Sequence of chain 1.K:
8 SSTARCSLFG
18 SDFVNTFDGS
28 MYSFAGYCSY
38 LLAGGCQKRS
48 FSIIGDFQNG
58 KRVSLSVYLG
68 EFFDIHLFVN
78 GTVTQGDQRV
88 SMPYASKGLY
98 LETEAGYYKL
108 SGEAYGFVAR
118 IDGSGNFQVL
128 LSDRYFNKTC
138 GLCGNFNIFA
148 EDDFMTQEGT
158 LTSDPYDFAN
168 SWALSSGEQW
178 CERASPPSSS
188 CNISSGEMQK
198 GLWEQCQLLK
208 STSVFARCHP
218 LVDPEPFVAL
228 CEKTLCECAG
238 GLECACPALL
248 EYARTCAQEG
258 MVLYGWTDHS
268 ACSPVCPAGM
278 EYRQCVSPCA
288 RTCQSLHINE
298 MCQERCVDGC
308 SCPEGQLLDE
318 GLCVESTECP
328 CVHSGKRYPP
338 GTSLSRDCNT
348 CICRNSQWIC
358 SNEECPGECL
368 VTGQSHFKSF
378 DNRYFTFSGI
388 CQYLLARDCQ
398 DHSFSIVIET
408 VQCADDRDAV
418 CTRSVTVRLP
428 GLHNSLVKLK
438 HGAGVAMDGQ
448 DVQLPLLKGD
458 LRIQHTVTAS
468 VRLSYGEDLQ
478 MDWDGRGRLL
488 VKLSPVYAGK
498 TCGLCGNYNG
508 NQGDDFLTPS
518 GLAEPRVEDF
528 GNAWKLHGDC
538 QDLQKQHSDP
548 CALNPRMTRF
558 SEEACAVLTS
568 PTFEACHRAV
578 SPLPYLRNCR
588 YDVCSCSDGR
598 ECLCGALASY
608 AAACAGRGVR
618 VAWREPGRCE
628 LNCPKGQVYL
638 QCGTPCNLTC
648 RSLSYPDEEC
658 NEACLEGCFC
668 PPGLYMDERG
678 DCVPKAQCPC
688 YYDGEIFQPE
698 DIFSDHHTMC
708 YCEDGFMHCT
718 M

Binding-site contacts:
Ligand atom C1 contacts residue PHE75 of chain 1.K at 3.8 Å (hydrophobic).
Ligand atom C7 contacts residue ASN77 of chain 1.K at 3.5 Å.
Ligand atom C4 contacts residue ASN77 of chain 1.K at 4.2 Å.
Ligand atom C3 contacts residue ASN77 of chain 1.K at 3.9 Å.
Ligand atom O5 contacts residue THR79 of chain 1.K at 3.8 Å.
Ligand atom O5 contacts residue PHE75 of chain 1.K at 4.0 Å.
Ligand atom C2 contacts residue PHE75 of chain 1.K at 3.6 Å (hydrophobic).
Ligand atom C5 contacts residue ASN77 of chain 1.K at 3.5 Å.
Ligand atom C8 contacts residue ASN77 of chain 1.K at 4.4 Å.
Ligand atom O5 contacts residue ASN77 of chain 1.K at 2.2 Å (h-bond).
Ligand atom O7 contacts residue PHE75 of chain 1.K at 2.8 Å.
Ligand atom O7 contacts residue ASN77 of chain 1.K at 3.3 Å (h-bond).
Ligand atom N2 contacts residue PHE75 of chain 1.K at 4.2 Å.
Ligand atom C1 contacts residue ASN77 of chain 1.K at 1.5 Å.
Ligand atom C1 contacts residue THR79 of chain 1.K at 4.5 Å.
Ligand atom N2 contacts residue ASN77 of chain 1.K at 3.2 Å (h-bond).
Ligand atom O7 contacts residue VAL60 of chain 1.K at 4.2 Å.
Ligand atom C2 contacts residue ASN77 of chain 1.K at 2.6 Å.
Ligand atom C7 contacts residue PHE75 of chain 1.K at 3.9 Å (hydrophobic).
Ligand atom O6 contacts residue THR79 of chain 1.K at 4.0 Å.

This protein binds this small molecule.
Small molecule (SMILES): CC(=O)N[C@@H]1[C@@H](O)[C@H](O)[C@@H](CO)O[C@H]1O